Sequence of chain 48.E:
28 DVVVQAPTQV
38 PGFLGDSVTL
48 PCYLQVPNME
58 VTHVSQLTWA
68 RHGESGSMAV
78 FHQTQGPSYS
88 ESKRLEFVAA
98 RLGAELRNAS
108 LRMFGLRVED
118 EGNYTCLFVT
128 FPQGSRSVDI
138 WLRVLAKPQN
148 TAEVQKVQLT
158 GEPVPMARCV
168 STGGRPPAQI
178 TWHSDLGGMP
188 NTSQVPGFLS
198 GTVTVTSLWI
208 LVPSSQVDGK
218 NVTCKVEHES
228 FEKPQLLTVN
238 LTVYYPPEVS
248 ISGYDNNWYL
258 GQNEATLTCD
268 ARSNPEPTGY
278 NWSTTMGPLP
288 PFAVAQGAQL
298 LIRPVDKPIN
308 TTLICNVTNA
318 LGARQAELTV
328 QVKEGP

A protein and the small-molecule ligand that binds it are described below.
Small molecule (SMILES): CC(=O)N[C@H]1[C@H](O[C@H]2[C@H](O)[C@@H](NC(C)=O)CO[C@@H]2CO)O[C@H](CO)[C@@H](O)[C@@H]1O

Binding-site contacts:
Ligand atom C3 contacts residue ASN188 of chain 48.E at 3.9 Å.
Ligand atom C2 contacts residue ASN188 of chain 48.E at 2.6 Å.
Ligand atom O6 contacts residue ASN188 of chain 48.E at 4.5 Å.
Ligand atom C7 contacts residue ASN188 of chain 48.E at 3.9 Å.
Ligand atom C5 contacts residue ASN188 of chain 48.E at 3.6 Å.
Ligand atom N2 contacts residue ASN188 of chain 48.E at 3.1 Å (h-bond).
Ligand atom O5 contacts residue ASN188 of chain 48.E at 2.3 Å (h-bond).
Ligand atom C1 contacts residue ASN188 of chain 48.E at 1.4 Å.
Ligand atom C4 contacts residue ASN188 of chain 48.E at 4.2 Å.
Ligand atom O7 contacts residue ASN188 of chain 48.E at 4.2 Å.